A small-molecule ligand and the protein it binds are described below.
Small molecule (SMILES): CC(=O)N[C@@H]1[C@@H](O)[C@H](O)[C@@H](CO)O[C@H]1O

Sequence of chain 1.D:
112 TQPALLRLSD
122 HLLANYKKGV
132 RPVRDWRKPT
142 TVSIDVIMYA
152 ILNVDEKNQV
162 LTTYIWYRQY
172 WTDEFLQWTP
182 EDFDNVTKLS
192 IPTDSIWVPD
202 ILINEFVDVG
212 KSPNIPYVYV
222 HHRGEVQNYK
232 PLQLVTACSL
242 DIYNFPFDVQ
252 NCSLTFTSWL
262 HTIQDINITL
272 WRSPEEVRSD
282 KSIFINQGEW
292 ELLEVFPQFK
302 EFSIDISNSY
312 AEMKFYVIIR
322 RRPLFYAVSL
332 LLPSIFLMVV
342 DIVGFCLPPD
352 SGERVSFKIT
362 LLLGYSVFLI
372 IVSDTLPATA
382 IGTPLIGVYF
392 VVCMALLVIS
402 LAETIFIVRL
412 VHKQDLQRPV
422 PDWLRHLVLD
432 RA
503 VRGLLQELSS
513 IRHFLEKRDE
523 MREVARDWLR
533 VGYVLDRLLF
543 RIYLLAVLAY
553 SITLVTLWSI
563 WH

Sequence of chain 1.C:
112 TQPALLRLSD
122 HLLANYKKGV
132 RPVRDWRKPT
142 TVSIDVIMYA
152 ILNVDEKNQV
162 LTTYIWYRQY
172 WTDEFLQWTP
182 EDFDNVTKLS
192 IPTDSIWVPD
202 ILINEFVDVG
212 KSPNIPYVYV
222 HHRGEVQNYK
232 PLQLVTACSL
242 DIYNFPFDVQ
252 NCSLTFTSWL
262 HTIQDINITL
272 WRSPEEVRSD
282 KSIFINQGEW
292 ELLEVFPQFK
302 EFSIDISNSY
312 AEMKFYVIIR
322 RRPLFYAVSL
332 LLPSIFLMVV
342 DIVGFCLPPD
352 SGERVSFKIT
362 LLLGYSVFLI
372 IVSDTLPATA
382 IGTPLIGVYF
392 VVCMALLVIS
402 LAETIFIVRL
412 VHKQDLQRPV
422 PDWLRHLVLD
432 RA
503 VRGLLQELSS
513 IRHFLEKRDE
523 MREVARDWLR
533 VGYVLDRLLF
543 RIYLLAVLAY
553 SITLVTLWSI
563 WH

Binding-site contacts:
Ligand atom O7 contacts residue ARG138 of chain 1.D at 4.1 Å.
Ligand atom C2 contacts residue ASN186 of chain 1.C at 2.5 Å.
Ligand atom C7 contacts residue ASP185 of chain 1.C at 4.0 Å.
Ligand atom O7 contacts residue ASN186 of chain 1.C at 3.7 Å.
Ligand atom C5 contacts residue ASN186 of chain 1.C at 3.7 Å.
Ligand atom C8 contacts residue ASP185 of chain 1.C at 3.3 Å.
Ligand atom O5 contacts residue ASN186 of chain 1.C at 2.4 Å (h-bond).
Ligand atom O7 contacts residue ASP185 of chain 1.C at 4.2 Å.
Ligand atom C1 contacts residue ASN186 of chain 1.C at 1.4 Å.
Ligand atom C7 contacts residue ASN186 of chain 1.C at 3.5 Å.
Ligand atom C4 contacts residue ASN186 of chain 1.C at 4.2 Å.
Ligand atom C3 contacts residue ASN186 of chain 1.C at 3.8 Å.
Ligand atom N2 contacts residue ASN186 of chain 1.C at 2.9 Å (h-bond).